This small molecule binds to this protein.
Small molecule (SMILES): CC(=O)N[C@H]1[C@H](O[C@H]2[C@H](O)[C@@H](NC(C)=O)CO[C@@H]2CO)O[C@H](CO)[C@@H](O[C@@H]2O[C@H](CO)[C@@H](O)[C@H](O)[C@@H]2O)[C@@H]1O

Sequence of chain 1.A:
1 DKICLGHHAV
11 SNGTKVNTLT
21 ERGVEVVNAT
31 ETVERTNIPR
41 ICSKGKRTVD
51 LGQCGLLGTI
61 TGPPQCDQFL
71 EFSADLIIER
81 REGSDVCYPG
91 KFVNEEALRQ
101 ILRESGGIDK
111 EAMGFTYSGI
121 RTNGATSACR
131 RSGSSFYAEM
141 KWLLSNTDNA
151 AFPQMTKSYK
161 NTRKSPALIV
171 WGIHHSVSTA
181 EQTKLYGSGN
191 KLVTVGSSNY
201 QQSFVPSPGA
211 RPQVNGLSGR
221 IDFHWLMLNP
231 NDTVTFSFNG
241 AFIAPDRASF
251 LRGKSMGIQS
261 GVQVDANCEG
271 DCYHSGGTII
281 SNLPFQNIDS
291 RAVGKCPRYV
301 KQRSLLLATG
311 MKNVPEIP

Sequence of chain 1.B:
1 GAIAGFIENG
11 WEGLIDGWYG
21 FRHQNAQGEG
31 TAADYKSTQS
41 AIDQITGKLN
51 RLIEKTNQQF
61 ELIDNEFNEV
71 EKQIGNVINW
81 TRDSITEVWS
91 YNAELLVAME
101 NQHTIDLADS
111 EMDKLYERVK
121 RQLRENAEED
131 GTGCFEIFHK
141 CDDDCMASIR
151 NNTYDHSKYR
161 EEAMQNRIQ

Binding-site contacts:
Ligand atom C8 contacts residue THR30 of chain 1.A at 3.5 Å.
Ligand atom C1 contacts residue ASN28 of chain 1.A at 1.4 Å.
Ligand atom C8 contacts residue ASN28 of chain 1.A at 4.4 Å.
Ligand atom C6 contacts residue THR30 of chain 1.A at 3.9 Å.
Ligand atom N2 contacts residue ASN28 of chain 1.A at 2.5 Å (h-bond).
Ligand atom C5 contacts residue ASN28 of chain 1.A at 3.6 Å.
Ligand atom O5 contacts residue ALA29 of chain 1.A at 4.3 Å.
Ligand atom O3 contacts residue ASN28 of chain 1.A at 4.4 Å.
Ligand atom O6 contacts residue THR309 of chain 1.A at 4.0 Å.
Ligand atom C6 contacts residue THR309 of chain 1.A at 4.2 Å.
Ligand atom O5 contacts residue THR309 of chain 1.A at 3.2 Å (h-bond).
Ligand atom C5 contacts residue THR309 of chain 1.A at 4.4 Å.
Ligand atom O7 contacts residue ASN28 of chain 1.A at 3.9 Å.
Ligand atom C7 contacts residue ASN28 of chain 1.A at 3.4 Å.
Ligand atom O6 contacts residue LEU49 of chain 1.B at 3.5 Å.
Ligand atom C2 contacts residue ASN28 of chain 1.A at 2.1 Å.
Ligand atom C4 contacts residue ASN28 of chain 1.A at 4.0 Å.
Ligand atom C3 contacts residue ASN28 of chain 1.A at 3.5 Å.
Ligand atom O5 contacts residue ASN28 of chain 1.A at 2.4 Å (h-bond).
Ligand atom C1 contacts residue THR309 of chain 1.A at 3.8 Å.